Sequence of chain 1.D:
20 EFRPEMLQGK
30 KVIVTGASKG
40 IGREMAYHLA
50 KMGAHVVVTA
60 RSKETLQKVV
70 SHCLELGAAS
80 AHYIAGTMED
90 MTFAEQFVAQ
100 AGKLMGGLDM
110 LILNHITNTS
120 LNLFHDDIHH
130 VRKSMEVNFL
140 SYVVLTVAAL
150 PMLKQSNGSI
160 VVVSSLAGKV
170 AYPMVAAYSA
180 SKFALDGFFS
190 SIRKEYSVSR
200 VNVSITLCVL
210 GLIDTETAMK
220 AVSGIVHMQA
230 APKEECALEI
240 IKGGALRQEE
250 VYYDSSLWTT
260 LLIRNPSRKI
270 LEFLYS

Binding-site contacts:
Ligand atom C11 contacts residue TYR171 of chain 1.C at 3.8 Å (hydrophobic).
Ligand atom F1 contacts residue VAL221 of chain 1.C at 3.9 Å.
Ligand atom C8 contacts residue LEU165 of chain 1.C at 3.6 Å (hydrophobic).
Ligand atom O3 contacts residue TYR274 of chain 1.D at 3.2 Å.
Ligand atom C10 contacts residue TYR171 of chain 1.C at 3.7 Å (hydrophobic).
Ligand atom F1 contacts residue LEU120 of chain 1.C at 4.0 Å.
Ligand atom C3 contacts residue NAP1 of chain 1.I at 3.2 Å.
Ligand atom CL1 contacts residue ALA166 of chain 1.C at 4.0 Å.
Ligand atom F4 contacts residue ILE115 of chain 1.C at 3.8 Å.
Ligand atom O1 contacts residue ALA166 of chain 1.C at 3.2 Å (h-bond).
Ligand atom O2 contacts residue LEU209 of chain 1.C at 3.4 Å (h-bond).
Ligand atom O1 contacts residue LEU165 of chain 1.C at 3.6 Å.
Ligand atom F2 contacts residue ALA220 of chain 1.C at 3.3 Å.
Ligand atom F3 contacts residue LEU120 of chain 1.C at 4.0 Å.
Ligand atom O1 contacts residue SER164 of chain 1.C at 3.5 Å.
Ligand atom O2 contacts residue GLY210 of chain 1.C at 3.3 Å.
Ligand atom C7 contacts residue LEU211 of chain 1.C at 3.9 Å (hydrophobic).
Ligand atom C2 contacts residue LEU211 of chain 1.C at 3.4 Å (hydrophobic).
Ligand atom F1 contacts residue ALA220 of chain 1.C at 4.0 Å.
Ligand atom C14 contacts residue NAP1 of chain 1.I at 3.8 Å.
Ligand atom F2 contacts residue THR118 of chain 1.C at 3.8 Å.
Ligand atom O2 contacts residue LEU211 of chain 1.C at 3.5 Å (h-bond).
Ligand atom F4 contacts residue NAP1 of chain 1.I at 3.5 Å.
Ligand atom C1 contacts residue LEU211 of chain 1.C at 3.5 Å (hydrophobic).
Ligand atom C4 contacts residue TYR177 of chain 1.C at 3.5 Å (hydrophobic).
Ligand atom C5 contacts residue TYR177 of chain 1.C at 3.9 Å (hydrophobic).
Ligand atom C15 contacts residue ILE115 of chain 1.C at 3.7 Å (hydrophobic).
Ligand atom C16 contacts residue ILE115 of chain 1.C at 3.9 Å (hydrophobic).
Ligand atom O2 contacts residue NAP1 of chain 1.I at 3.1 Å.
Ligand atom F4 contacts residue THR216 of chain 1.C at 3.2 Å.
Ligand atom CL1 contacts residue TYR171 of chain 1.C at 3.4 Å.
Ligand atom C3 contacts residue LEU211 of chain 1.C at 3.7 Å (hydrophobic).
Ligand atom F2 contacts residue LEU120 of chain 1.C at 3.6 Å.
Ligand atom C1 contacts residue VAL221 of chain 1.C at 3.8 Å (hydrophobic).
Ligand atom C2 contacts residue NAP1 of chain 1.I at 4.0 Å.
Ligand atom C15 contacts residue NAP1 of chain 1.I at 3.5 Å.
Ligand atom C17 contacts residue THR118 of chain 1.C at 3.9 Å.
Ligand atom F2 contacts residue SER119 of chain 1.C at 3.8 Å.
Ligand atom C7 contacts residue LEU165 of chain 1.C at 3.5 Å (hydrophobic).
Ligand atom F3 contacts residue VAL174 of chain 1.C at 3.8 Å.

The small molecule below binds the protein below.
Small molecule (SMILES): C[C@@H]1CN(c2ccc(F)cc2C(F)(F)F)CCN1S(=O)(=O)c1ccc(C(N)=O)cc1Cl

Sequence of chain 1.C:
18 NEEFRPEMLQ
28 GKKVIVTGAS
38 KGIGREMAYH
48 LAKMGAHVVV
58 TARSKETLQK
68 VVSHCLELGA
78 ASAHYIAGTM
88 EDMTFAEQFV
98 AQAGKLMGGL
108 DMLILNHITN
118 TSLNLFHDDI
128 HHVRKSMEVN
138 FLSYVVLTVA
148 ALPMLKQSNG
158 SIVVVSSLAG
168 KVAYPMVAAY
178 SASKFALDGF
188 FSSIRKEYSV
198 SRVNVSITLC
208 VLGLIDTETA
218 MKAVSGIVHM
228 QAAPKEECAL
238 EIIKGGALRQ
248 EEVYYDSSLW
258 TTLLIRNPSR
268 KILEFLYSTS